Sequence of chain 1.I:
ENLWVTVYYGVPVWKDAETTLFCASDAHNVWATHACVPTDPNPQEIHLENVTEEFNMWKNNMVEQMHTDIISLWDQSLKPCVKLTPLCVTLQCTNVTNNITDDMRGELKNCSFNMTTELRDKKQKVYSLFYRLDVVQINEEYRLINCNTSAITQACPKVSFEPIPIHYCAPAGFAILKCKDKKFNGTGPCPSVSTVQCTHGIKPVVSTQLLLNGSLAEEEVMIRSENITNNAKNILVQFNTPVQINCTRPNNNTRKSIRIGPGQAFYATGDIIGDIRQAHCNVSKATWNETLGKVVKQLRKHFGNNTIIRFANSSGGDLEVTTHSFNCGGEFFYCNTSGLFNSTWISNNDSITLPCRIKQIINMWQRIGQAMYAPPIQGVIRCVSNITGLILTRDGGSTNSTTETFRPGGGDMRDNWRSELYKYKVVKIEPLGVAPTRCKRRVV

This small molecule binds to this protein.
Small molecule (SMILES): CC(=O)N[C@H]1[C@H](O[C@H]2[C@H](O)[C@@H](NC(C)=O)CO[C@@H]2CO)O[C@H](CO)[C@@H](O)[C@@H]1O

Binding-site contacts:
Ligand atom C8 contacts residue NAG2 of chain 1.QA at 3.6 Å.
Ligand atom C7 contacts residue ASN416 of chain 1.I at 3.8 Å.
Ligand atom C4 contacts residue ASN416 of chain 1.I at 4.2 Å.
Ligand atom C1 contacts residue PRO261 of chain 1.I at 4.5 Å (hydrophobic).
Ligand atom O7 contacts residue ASN416 of chain 1.I at 4.5 Å.
Ligand atom O5 contacts residue ASN416 of chain 1.I at 2.4 Å (h-bond).
Ligand atom C2 contacts residue ASN416 of chain 1.I at 2.4 Å.
Ligand atom C3 contacts residue ASN416 of chain 1.I at 3.7 Å.
Ligand atom N2 contacts residue ASN416 of chain 1.I at 2.7 Å (h-bond).
Ligand atom C5 contacts residue ASN416 of chain 1.I at 3.7 Å.
Ligand atom C1 contacts residue ASN416 of chain 1.I at 1.4 Å.
Ligand atom O5 contacts residue PRO261 of chain 1.I at 4.3 Å.
Ligand atom C8 contacts residue VAL414 of chain 1.I at 4.0 Å (hydrophobic).